The small molecule below binds the protein below.
Small molecule (SMILES): CC(=O)N[C@@H]1[C@@H](O)[C@H](O)[C@@H](CO)O[C@H]1O

Binding-site contacts:
Ligand atom C7 contacts residue ASN177 of chain 1.C at 3.8 Å.
Ligand atom O6 contacts residue PRO8 of chain 1.I at 3.2 Å.
Ligand atom C4 contacts residue ARG131 of chain 1.C at 2.4 Å.
Ligand atom N2 contacts residue TYR132 of chain 1.C at 3.3 Å (h-bond).
Ligand atom C6 contacts residue ARG131 of chain 1.C at 3.5 Å.
Ligand atom C6 contacts residue ARG56 of chain 1.C at 3.6 Å.
Ligand atom C6 contacts residue GLU184 of chain 1.C at 3.8 Å.
Ligand atom O6 contacts residue THR10 of chain 1.I at 3.7 Å.
Ligand atom C2 contacts residue THR10 of chain 1.I at 2.4 Å.
Ligand atom O6 contacts residue GLU184 of chain 1.C at 3.2 Å (salt-bridge).
Ligand atom O3 contacts residue ASP128 of chain 1.C at 3.7 Å.
Ligand atom C8 contacts residue TYR132 of chain 1.C at 3.1 Å (hydrophobic).
Ligand atom C4 contacts residue ARG56 of chain 1.C at 3.5 Å.
Ligand atom C3 contacts residue ARG56 of chain 1.C at 3.4 Å.
Ligand atom C6 contacts residue VAL7 of chain 1.I at 3.1 Å (hydrophobic).
Ligand atom C5 contacts residue ARG56 of chain 1.C at 3.6 Å.
Ligand atom O3 contacts residue ARG131 of chain 1.C at 1.6 Å (salt-bridge).
Ligand atom O4 contacts residue ARG131 of chain 1.C at 2.3 Å (salt-bridge).
Ligand atom O6 contacts residue VAL7 of chain 1.I at 3.1 Å.
Ligand atom C3 contacts residue ARG131 of chain 1.C at 2.3 Å.
Ligand atom C1 contacts residue THR10 of chain 1.I at 1.4 Å.
Ligand atom C5 contacts residue THR10 of chain 1.I at 3.7 Å.
Ligand atom C8 contacts residue THR11 of chain 1.I at 3.5 Å.
Ligand atom C5 contacts residue ARG131 of chain 1.C at 3.5 Å.
Ligand atom O6 contacts residue VAL180 of chain 1.C at 3.7 Å.
Ligand atom O3 contacts residue TYR132 of chain 1.C at 2.5 Å.
Ligand atom O5 contacts residue THR10 of chain 1.I at 2.4 Å (h-bond).
Ligand atom O6 contacts residue ARG131 of chain 1.C at 3.5 Å (salt-bridge).
Ligand atom C7 contacts residue TYR132 of chain 1.C at 2.8 Å (hydrophobic).
Ligand atom O4 contacts residue ARG56 of chain 1.C at 2.8 Å (salt-bridge).
Ligand atom O7 contacts residue ARG131 of chain 1.C at 3.1 Å (salt-bridge).
Ligand atom N2 contacts residue THR10 of chain 1.I at 3.0 Å (h-bond).
Ligand atom O7 contacts residue TYR132 of chain 1.C at 2.9 Å (h-bond).
Ligand atom C3 contacts residue TYR132 of chain 1.C at 3.1 Å (hydrophobic).
Ligand atom O7 contacts residue ASP128 of chain 1.C at 2.9 Å (salt-bridge).
Ligand atom O4 contacts residue GLU135 of chain 1.C at 3.3 Å (salt-bridge).
Ligand atom O7 contacts residue ASN177 of chain 1.C at 3.0 Å (h-bond).
Ligand atom C2 contacts residue ARG131 of chain 1.C at 3.0 Å.
Ligand atom C3 contacts residue THR10 of chain 1.I at 3.8 Å.
Ligand atom O4 contacts residue TYR132 of chain 1.C at 3.3 Å.

Sequence of chain 1.I:
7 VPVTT

Sequence of chain 1.C:
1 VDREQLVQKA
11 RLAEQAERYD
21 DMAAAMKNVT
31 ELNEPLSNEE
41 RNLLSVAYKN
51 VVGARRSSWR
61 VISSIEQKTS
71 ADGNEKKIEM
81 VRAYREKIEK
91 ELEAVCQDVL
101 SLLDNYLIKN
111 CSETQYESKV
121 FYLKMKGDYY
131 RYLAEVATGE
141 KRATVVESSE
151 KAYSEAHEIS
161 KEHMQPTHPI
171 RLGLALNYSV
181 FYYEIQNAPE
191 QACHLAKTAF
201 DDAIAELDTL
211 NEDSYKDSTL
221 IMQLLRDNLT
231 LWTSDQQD